Binding-site contacts:
Ligand atom O3 contacts residue LYS34 of chain 1.A at 3.2 Å.
Ligand atom C2 contacts residue ASN225 of chain 1.A at 2.5 Å.
Ligand atom C4 contacts residue LYS34 of chain 1.A at 3.6 Å.
Ligand atom C6 contacts residue GLY341 of chain 1.A at 3.4 Å.
Ligand atom O3 contacts residue CYS406 of chain 1.A at 3.7 Å.
Ligand atom C6 contacts residue VAL407 of chain 1.A at 3.9 Å (hydrophobic).
Ligand atom C5 contacts residue VAL407 of chain 1.A at 3.4 Å (hydrophobic).
Ligand atom C5 contacts residue SER408 of chain 1.A at 4.0 Å.
Ligand atom O6 contacts residue CYS406 of chain 1.A at 3.7 Å.
Ligand atom C7 contacts residue ASN339 of chain 1.A at 3.8 Å.
Ligand atom O5 contacts residue CYS406 of chain 1.A at 3.4 Å.
Ligand atom C7 contacts residue SER408 of chain 1.A at 4.1 Å.
Ligand atom O5 contacts residue ASN225 of chain 1.A at 2.4 Å (h-bond).
Ligand atom O4 contacts residue VAL407 of chain 1.A at 3.4 Å (h-bond).
Ligand atom O6 contacts residue GLY341 of chain 1.A at 3.5 Å (h-bond).
Ligand atom C1 contacts residue ASN225 of chain 1.A at 1.4 Å.
Ligand atom C6 contacts residue NAG1 of chain 1.J at 3.4 Å.
Ligand atom C2 contacts residue SER408 of chain 1.A at 3.2 Å.
Ligand atom O6 contacts residue CYS340 of chain 1.A at 3.2 Å.
Ligand atom C8 contacts residue ASN339 of chain 1.A at 3.1 Å.
Ligand atom C6 contacts residue SER172 of chain 1.A at 4.1 Å.
Ligand atom C3 contacts residue SER408 of chain 1.A at 3.0 Å.
Ligand atom C4 contacts residue SER408 of chain 1.A at 4.0 Å.
Ligand atom O7 contacts residue ASN225 of chain 1.A at 3.8 Å.
Ligand atom O4 contacts residue SER172 of chain 1.A at 3.8 Å.
Ligand atom N2 contacts residue ASN225 of chain 1.A at 3.0 Å (h-bond).
Ligand atom O6 contacts residue LYS34 of chain 1.A at 3.6 Å.
Ligand atom C4 contacts residue VAL407 of chain 1.A at 3.8 Å (hydrophobic).
Ligand atom C7 contacts residue ASN225 of chain 1.A at 3.6 Å.
Ligand atom C6 contacts residue CYS406 of chain 1.A at 3.9 Å (hydrophobic).
Ligand atom C3 contacts residue ASN225 of chain 1.A at 3.8 Å.
Ligand atom O7 contacts residue PRO175 of chain 1.A at 3.3 Å.
Ligand atom N2 contacts residue SER408 of chain 1.A at 2.9 Å (h-bond).
Ligand atom O4 contacts residue LYS34 of chain 1.A at 3.4 Å.
Ligand atom C6 contacts residue LYS34 of chain 1.A at 3.9 Å.
Ligand atom O3 contacts residue SER408 of chain 1.A at 3.9 Å.
Ligand atom C8 contacts residue VAL217 of chain 1.A at 3.9 Å (hydrophobic).
Ligand atom C5 contacts residue ASN225 of chain 1.A at 3.6 Å.
Ligand atom O6 contacts residue GLY341 of chain 1.A at 2.4 Å (h-bond).
Ligand atom C1 contacts residue SER408 of chain 1.A at 3.2 Å.

Sequence of chain 1.A:
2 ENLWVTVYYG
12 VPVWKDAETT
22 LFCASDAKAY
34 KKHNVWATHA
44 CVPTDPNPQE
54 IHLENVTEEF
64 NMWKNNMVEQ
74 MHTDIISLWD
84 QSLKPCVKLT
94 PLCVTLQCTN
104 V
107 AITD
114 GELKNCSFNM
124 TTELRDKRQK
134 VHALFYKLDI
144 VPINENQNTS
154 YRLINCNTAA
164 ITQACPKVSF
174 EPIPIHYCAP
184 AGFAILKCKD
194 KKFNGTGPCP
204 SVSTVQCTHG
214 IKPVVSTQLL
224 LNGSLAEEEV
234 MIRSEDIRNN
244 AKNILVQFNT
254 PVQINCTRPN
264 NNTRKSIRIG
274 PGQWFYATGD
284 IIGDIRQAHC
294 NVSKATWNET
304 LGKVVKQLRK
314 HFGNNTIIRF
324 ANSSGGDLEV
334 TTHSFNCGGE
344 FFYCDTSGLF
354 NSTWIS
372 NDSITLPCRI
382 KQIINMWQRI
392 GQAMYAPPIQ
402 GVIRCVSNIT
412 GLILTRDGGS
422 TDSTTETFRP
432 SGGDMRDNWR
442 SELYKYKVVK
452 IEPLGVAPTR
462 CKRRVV

This protein binds this small molecule.
Small molecule (SMILES): CC(=O)N[C@H]1[C@H](O[C@H]2[C@H](O)[C@@H](NC(C)=O)CO[C@@H]2CO)O[C@H](CO)[C@@H](O[C@@H]2O[C@H](CO[C@H]3O[C@H](CO[C@H]4O[C@H](CO)[C@@H](O)[C@H](O)[C@@H]4O)[C@@H](O)[C@H](O)[C@@H]3O)[C@@H](O)[C@H](O[C@H]3O[C@H](CO)[C@@H](O)[C@H](O)[C@@H]3O[C@H]3O[C@H](CO)[C@@H](O)[C@H](O)[C@@H]3O[C@H]3O[C@H](CO)[C@@H](O)[C@H](O)[C@@H]3O)[C@@H]2O)[C@@H]1O